Sequence of chain 2.C:
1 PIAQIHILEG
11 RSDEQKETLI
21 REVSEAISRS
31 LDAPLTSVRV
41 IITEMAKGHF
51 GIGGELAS

Sequence of chain 2.D:
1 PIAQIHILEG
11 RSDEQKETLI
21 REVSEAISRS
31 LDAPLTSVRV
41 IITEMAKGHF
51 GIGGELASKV

Sequence of chain 3.D:
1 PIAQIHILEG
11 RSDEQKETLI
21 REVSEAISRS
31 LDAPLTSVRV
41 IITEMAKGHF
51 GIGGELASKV

Binding-site contacts:
Ligand atom C4 contacts residue SER37 of chain 2.C at 3.8 Å.
Ligand atom O3 contacts residue SER37 of chain 2.C at 4.5 Å.
Ligand atom C5 contacts residue HIS6 of chain 2.D at 4.2 Å.
Ligand atom O3 contacts residue PRO1 of chain 2.C at 4.3 Å.
Ligand atom C4 contacts residue ILE2 of chain 2.C at 4.0 Å (hydrophobic).
Ligand atom C5 contacts residue PHE50 of chain 2.D at 4.0 Å (hydrophobic).
Ligand atom C3 contacts residue SER37 of chain 2.C at 3.5 Å.
Ligand atom C2 contacts residue PHE50 of chain 2.D at 4.1 Å (hydrophobic).
Ligand atom C4 contacts residue PRO1 of chain 2.C at 1.4 Å (hydrophobic).
Ligand atom C2 contacts residue PRO1 of chain 2.C at 3.8 Å (hydrophobic).
Ligand atom C3 contacts residue PRO1 of chain 2.C at 2.3 Å (hydrophobic).
Ligand atom O3 contacts residue ARG39 of chain 3.D at 3.0 Å (salt-bridge).
Ligand atom O2 contacts residue ARG39 of chain 3.D at 2.5 Å (salt-bridge).
Ligand atom C2 contacts residue ARG39 of chain 3.D at 3.9 Å.
Ligand atom C2 contacts residue SER37 of chain 2.C at 3.9 Å.
Ligand atom C5 contacts residue PRO1 of chain 2.C at 2.6 Å (hydrophobic).
Ligand atom O3 contacts residue PHE50 of chain 2.D at 3.2 Å.
Ligand atom C1 contacts residue SER37 of chain 2.C at 3.9 Å.
Ligand atom C1 contacts residue ARG39 of chain 3.D at 3.7 Å.
Ligand atom O1 contacts residue SER37 of chain 2.C at 3.9 Å.
Ligand atom C5 contacts residue ILE2 of chain 2.C at 3.4 Å (hydrophobic).
Ligand atom O2 contacts residue SER37 of chain 2.C at 4.1 Å.

The protein below binds the small molecule below.
Small molecule (SMILES): C/C=C\C(=O)C(=O)O